Binding-site contacts:
Ligand atom C4 contacts residue ASN242 of chain 1.A at 4.2 Å.
Ligand atom C3 contacts residue ASN242 of chain 1.A at 3.7 Å.
Ligand atom O5 contacts residue ASN242 of chain 1.A at 2.4 Å (h-bond).
Ligand atom O6 contacts residue ASP495 of chain 1.A at 4.4 Å.
Ligand atom C8 contacts residue TYR219 of chain 1.A at 4.4 Å (hydrophobic).
Ligand atom C8 contacts residue TYR218 of chain 1.A at 3.3 Å (hydrophobic).
Ligand atom C5 contacts residue ARG742 of chain 1.A at 3.7 Å.
Ligand atom O6 contacts residue ASP743 of chain 1.A at 4.4 Å.
Ligand atom C1 contacts residue HIS220 of chain 1.A at 4.4 Å.
Ligand atom O7 contacts residue ASN242 of chain 1.A at 3.8 Å.
Ligand atom C7 contacts residue ASN242 of chain 1.A at 3.5 Å.
Ligand atom O6 contacts residue ARG742 of chain 1.A at 1.3 Å (salt-bridge).
Ligand atom C5 contacts residue ASN242 of chain 1.A at 3.7 Å.
Ligand atom O5 contacts residue ARG742 of chain 1.A at 4.0 Å.
Ligand atom C2 contacts residue HIS220 of chain 1.A at 4.1 Å.
Ligand atom C8 contacts residue GLU217 of chain 1.A at 3.4 Å.
Ligand atom N2 contacts residue ASN242 of chain 1.A at 2.8 Å (h-bond).
Ligand atom C1 contacts residue ASN242 of chain 1.A at 1.4 Å.
Ligand atom N2 contacts residue HIS220 of chain 1.A at 3.9 Å.
Ligand atom C7 contacts residue GLU217 of chain 1.A at 3.6 Å.
Ligand atom C2 contacts residue ASN242 of chain 1.A at 2.4 Å.
Ligand atom O7 contacts residue GLU217 of chain 1.A at 3.2 Å (salt-bridge).
Ligand atom C6 contacts residue ARG742 of chain 1.A at 2.6 Å.

This protein binds this small molecule.
Small molecule (SMILES): CC(=O)N[C@H]1[C@H](O[C@H]2[C@H](O)[C@@H](NC(C)=O)CO[C@@H]2CO)O[C@H](CO)[C@@H](O[C@H]2O[C@H]([C@H]3O[C@]34O[C@H](CO)[C@@H](O)[C@H](O)[C@@H]4O)[C@@H](O)[C@H](O[C@@H]3O[C@H](CO)[C@@H](O)[C@H](O)[C@@H]3O)[C@@H]2O)[C@@H]1O

Sequence of chain 1.A:
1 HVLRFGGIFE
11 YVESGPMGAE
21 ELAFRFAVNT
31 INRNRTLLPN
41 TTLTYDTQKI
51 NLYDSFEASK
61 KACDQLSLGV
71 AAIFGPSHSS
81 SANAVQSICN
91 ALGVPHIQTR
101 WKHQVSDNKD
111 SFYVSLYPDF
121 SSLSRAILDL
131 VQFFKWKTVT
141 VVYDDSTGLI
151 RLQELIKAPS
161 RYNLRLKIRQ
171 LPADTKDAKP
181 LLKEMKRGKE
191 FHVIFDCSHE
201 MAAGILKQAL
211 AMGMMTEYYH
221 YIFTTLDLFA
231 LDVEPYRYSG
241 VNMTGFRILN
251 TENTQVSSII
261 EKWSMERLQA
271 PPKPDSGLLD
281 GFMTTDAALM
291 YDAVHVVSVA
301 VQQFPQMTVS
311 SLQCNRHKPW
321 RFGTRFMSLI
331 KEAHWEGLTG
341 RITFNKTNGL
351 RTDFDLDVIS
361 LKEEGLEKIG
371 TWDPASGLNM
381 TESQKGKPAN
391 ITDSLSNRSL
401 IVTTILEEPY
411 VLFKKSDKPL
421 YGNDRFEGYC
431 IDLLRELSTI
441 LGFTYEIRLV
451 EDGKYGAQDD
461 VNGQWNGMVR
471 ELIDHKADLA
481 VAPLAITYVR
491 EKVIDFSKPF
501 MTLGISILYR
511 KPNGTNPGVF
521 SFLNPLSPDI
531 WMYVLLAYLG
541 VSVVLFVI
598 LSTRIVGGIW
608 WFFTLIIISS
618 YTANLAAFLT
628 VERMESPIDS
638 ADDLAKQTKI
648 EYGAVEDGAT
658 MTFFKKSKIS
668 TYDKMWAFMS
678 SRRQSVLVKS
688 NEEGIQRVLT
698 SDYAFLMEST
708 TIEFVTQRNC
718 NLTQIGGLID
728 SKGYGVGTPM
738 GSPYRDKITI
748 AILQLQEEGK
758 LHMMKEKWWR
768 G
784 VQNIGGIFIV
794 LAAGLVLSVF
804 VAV